Sequence of chain 1.E:
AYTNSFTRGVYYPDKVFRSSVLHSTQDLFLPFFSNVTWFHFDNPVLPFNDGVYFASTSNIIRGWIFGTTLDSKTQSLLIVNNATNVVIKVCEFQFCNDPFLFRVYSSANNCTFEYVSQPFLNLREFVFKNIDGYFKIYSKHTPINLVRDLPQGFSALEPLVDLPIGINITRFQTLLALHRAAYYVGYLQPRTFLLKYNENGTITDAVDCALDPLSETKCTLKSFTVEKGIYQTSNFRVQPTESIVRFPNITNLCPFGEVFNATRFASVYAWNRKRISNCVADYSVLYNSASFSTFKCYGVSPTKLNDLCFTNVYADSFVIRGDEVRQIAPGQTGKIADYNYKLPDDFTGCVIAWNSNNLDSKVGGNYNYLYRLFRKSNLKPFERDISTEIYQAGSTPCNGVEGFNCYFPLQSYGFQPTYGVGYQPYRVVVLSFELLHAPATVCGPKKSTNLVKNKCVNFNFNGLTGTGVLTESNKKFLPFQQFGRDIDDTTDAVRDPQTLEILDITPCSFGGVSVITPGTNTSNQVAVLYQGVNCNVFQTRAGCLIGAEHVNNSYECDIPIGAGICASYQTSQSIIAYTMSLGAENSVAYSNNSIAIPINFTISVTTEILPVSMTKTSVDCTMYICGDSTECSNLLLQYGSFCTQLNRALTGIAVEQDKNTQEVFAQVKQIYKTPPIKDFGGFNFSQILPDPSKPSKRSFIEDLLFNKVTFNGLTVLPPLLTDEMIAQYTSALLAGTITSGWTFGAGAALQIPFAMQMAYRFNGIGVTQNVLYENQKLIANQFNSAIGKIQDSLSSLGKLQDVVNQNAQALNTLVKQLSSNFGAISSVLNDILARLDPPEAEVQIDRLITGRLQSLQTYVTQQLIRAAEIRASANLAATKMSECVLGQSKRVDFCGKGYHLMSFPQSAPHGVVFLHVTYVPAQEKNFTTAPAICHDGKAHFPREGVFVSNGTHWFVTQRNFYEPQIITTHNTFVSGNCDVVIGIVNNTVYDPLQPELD

Binding-site contacts:
Ligand atom C8 contacts residue GLN608 of chain 1.E at 4.2 Å.
Ligand atom C8 contacts residue LEU610 of chain 1.E at 3.9 Å (hydrophobic).
Ligand atom C7 contacts residue ASN359 of chain 1.E at 3.9 Å.
Ligand atom C2 contacts residue ASN359 of chain 1.E at 2.4 Å.
Ligand atom C1 contacts residue ASN359 of chain 1.E at 1.4 Å.
Ligand atom C3 contacts residue ASN359 of chain 1.E at 3.8 Å.
Ligand atom C3 contacts residue GLN608 of chain 1.E at 3.9 Å.
Ligand atom C7 contacts residue GLN608 of chain 1.E at 4.1 Å.
Ligand atom N2 contacts residue GLN608 of chain 1.E at 3.4 Å (h-bond).
Ligand atom C4 contacts residue ASN359 of chain 1.E at 4.2 Å.
Ligand atom O3 contacts residue GLN608 of chain 1.E at 4.4 Å.
Ligand atom O5 contacts residue ASN359 of chain 1.E at 2.4 Å (h-bond).
Ligand atom C1 contacts residue GLN608 of chain 1.E at 4.3 Å.
Ligand atom C2 contacts residue GLN608 of chain 1.E at 4.0 Å.
Ligand atom C5 contacts residue ASN359 of chain 1.E at 3.7 Å.
Ligand atom N2 contacts residue ASN359 of chain 1.E at 2.9 Å (h-bond).

A small-molecule ligand and the protein it binds are described below.
Small molecule (SMILES): CC(=O)N[C@H]1[C@H](O[C@H]2[C@H](O)[C@@H](NC(C)=O)CO[C@@H]2CO)O[C@H](CO)[C@@H](O)[C@@H]1O